Sequence of chain 1.D:
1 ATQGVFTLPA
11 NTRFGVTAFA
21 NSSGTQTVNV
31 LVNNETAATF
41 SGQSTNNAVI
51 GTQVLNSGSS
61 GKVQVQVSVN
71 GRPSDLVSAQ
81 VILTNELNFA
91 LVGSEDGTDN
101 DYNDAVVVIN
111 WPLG

The small molecule below binds the protein below.
Small molecule (SMILES): CC(C)C[C@H](NC(=O)[C@H](CC(C)C)NC(=O)[C@H](CC(C)C)NC(=O)[C@H](CCCCN)NC(=O)[C@H](CC(C)C)NC(=O)[C@H](CC(C)C)NC(=O)[C@H](CCCCN)NC(=O)[C@@H](CC(C)C)NC(=O)[C@@H](CC(C)C)NC(=O)[C@@H](CCCCN)NC(=O)[C@@H](N)CCCCN)C(N)=O

Binding-site contacts:
Ligand atom O contacts residue ZDC1 of chain 1.R at 3.9 Å.
Ligand atom CE contacts residue GLY97 of chain 1.D at 3.8 Å.
Ligand atom CE contacts residue ZDC1 of chain 1.R at 3.0 Å.
Ligand atom N contacts residue ZDC1 of chain 1.R at 1.4 Å.
Ligand atom NZ contacts residue ASP96 of chain 1.D at 3.8 Å.
Ligand atom CG contacts residue ZDC1 of chain 1.R at 4.0 Å.
Ligand atom CB contacts residue THR98 of chain 1.D at 3.6 Å.
Ligand atom NZ contacts residue ZDC1 of chain 1.R at 3.1 Å (h-bond).
Ligand atom CD contacts residue ZDC1 of chain 1.R at 4.1 Å.
Ligand atom O contacts residue THR98 of chain 1.D at 3.2 Å.
Ligand atom CG contacts residue THR98 of chain 1.D at 3.7 Å.
Ligand atom C contacts residue ZDC1 of chain 1.R at 3.6 Å.
Ligand atom CD1 contacts residue THR98 of chain 1.D at 3.1 Å.
Ligand atom CB contacts residue THR98 of chain 1.D at 4.1 Å.
Ligand atom CG contacts residue THR98 of chain 1.D at 4.2 Å.
Ligand atom CB contacts residue SER23 of chain 1.D at 3.7 Å.
Ligand atom CD contacts residue THR98 of chain 1.D at 3.5 Å.
Ligand atom CD contacts residue GLY97 of chain 1.D at 3.5 Å.
Ligand atom CA contacts residue THR98 of chain 1.D at 3.8 Å.
Ligand atom CG contacts residue SER23 of chain 1.D at 4.2 Å.
Ligand atom NZ contacts residue GLY97 of chain 1.D at 3.0 Å (h-bond).
Ligand atom C contacts residue THR98 of chain 1.D at 3.9 Å.
Ligand atom CD contacts residue SER23 of chain 1.D at 3.8 Å.
Ligand atom CB contacts residue ZDC1 of chain 1.R at 3.4 Å.
Ligand atom CD1 contacts residue ARG72 of chain 1.D at 4.5 Å.
Ligand atom CA contacts residue ZDC1 of chain 1.R at 2.5 Å.